Binding-site contacts:
Ligand atom C13 contacts residue GLN140 of chain 5.A at 3.8 Å.
Ligand atom O3 contacts residue ARG136 of chain 5.A at 2.9 Å (salt-bridge).
Ligand atom C14 contacts residue GLN140 of chain 5.A at 3.6 Å.
Ligand atom O1 contacts residue LEU202 of chain 5.A at 4.2 Å.
Ligand atom C16 contacts residue GLN140 of chain 5.A at 3.4 Å.
Ligand atom O3 contacts residue LEU202 of chain 5.A at 4.3 Å.
Ligand atom C6 contacts residue GLN140 of chain 5.A at 3.9 Å.
Ligand atom C2 contacts residue ILE139 of chain 5.A at 4.5 Å (hydrophobic).
Ligand atom O12 contacts residue VAL143 of chain 5.A at 3.7 Å.
Ligand atom O11 contacts residue LEU202 of chain 5.A at 3.6 Å.
Ligand atom C5 contacts residue ARG136 of chain 5.A at 4.3 Å.
Ligand atom O5 contacts residue GLN140 of chain 5.A at 3.4 Å.
Ligand atom C1 contacts residue GLN140 of chain 5.A at 4.4 Å.
Ligand atom F contacts residue LEU202 of chain 5.A at 3.3 Å.
Ligand atom O21 contacts residue GLN140 of chain 5.A at 4.2 Å.
Ligand atom C12 contacts residue GLN140 of chain 5.A at 3.6 Å.
Ligand atom O6 contacts residue ARG137 of chain 5.A at 3.9 Å.
Ligand atom O6 contacts residue GLN140 of chain 5.A at 2.7 Å (h-bond).
Ligand atom C2 contacts residue LEU202 of chain 5.A at 3.6 Å (hydrophobic).
Ligand atom N1 contacts residue VAL143 of chain 5.A at 4.2 Å.
Ligand atom O11 contacts residue VAL143 of chain 5.A at 3.6 Å.
Ligand atom C6 contacts residue ARG137 of chain 5.A at 4.0 Å.
Ligand atom O4 contacts residue ARG136 of chain 5.A at 2.9 Å (salt-bridge).
Ligand atom N2 contacts residue GLN140 of chain 5.A at 3.8 Å.
Ligand atom O22 contacts residue GLN140 of chain 5.A at 4.2 Å.
Ligand atom O3 contacts residue VAL198 of chain 5.A at 4.1 Å.
Ligand atom C5 contacts residue GLN140 of chain 5.A at 4.2 Å.
Ligand atom C3 contacts residue ARG136 of chain 5.A at 4.0 Å.
Ligand atom N1 contacts residue GLN140 of chain 5.A at 4.3 Å.
Ligand atom C6 contacts residue ARG136 of chain 5.A at 3.3 Å.
Ligand atom O6 contacts residue ARG136 of chain 5.A at 4.2 Å.
Ligand atom O1 contacts residue GLN140 of chain 5.A at 4.0 Å.
Ligand atom O11 contacts residue GLN140 of chain 5.A at 4.1 Å.
Ligand atom C4 contacts residue ARG136 of chain 5.A at 4.0 Å.
Ligand atom C15 contacts residue GLN140 of chain 5.A at 3.4 Å.
Ligand atom C11 contacts residue GLN140 of chain 5.A at 3.5 Å.

A small-molecule ligand and the protein it binds are described below.
Small molecule (SMILES): O=[N+]([O-])c1ccc(O[C@@H]2O[C@H](CO)[C@@H](O)[C@H](O)[C@H]2F)c([N+](=O)[O-])c1

Sequence of chain 5.A:
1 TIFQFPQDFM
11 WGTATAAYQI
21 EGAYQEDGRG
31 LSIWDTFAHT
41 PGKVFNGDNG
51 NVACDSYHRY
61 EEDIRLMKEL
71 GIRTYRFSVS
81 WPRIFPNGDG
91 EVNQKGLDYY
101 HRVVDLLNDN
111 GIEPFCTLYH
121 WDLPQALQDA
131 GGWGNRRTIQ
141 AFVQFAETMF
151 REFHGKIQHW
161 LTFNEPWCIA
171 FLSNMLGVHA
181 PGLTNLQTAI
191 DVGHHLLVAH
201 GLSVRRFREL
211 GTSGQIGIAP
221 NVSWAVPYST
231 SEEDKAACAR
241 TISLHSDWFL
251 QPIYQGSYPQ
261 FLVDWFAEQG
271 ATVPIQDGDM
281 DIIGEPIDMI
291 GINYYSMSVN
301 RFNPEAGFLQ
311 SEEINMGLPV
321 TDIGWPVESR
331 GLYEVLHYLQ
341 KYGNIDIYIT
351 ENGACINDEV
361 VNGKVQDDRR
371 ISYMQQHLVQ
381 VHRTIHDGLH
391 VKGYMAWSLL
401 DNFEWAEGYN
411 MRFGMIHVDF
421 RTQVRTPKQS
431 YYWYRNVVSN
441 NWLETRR